Sequence of chain 21.B:
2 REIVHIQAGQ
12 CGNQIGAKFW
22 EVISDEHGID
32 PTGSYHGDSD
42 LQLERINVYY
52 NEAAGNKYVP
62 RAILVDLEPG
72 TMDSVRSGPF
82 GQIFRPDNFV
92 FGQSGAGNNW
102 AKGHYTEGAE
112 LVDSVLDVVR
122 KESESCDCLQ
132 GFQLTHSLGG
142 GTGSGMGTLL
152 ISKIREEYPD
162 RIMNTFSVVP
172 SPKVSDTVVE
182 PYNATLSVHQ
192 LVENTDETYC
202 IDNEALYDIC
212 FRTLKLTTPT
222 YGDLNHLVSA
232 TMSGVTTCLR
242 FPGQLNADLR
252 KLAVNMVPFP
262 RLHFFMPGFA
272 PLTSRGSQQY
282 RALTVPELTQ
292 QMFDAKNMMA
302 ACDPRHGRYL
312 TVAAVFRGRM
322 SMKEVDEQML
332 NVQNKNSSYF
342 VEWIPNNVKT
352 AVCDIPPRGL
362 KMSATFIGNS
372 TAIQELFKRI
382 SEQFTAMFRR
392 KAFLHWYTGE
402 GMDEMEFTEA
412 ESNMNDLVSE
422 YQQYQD

The small molecule below binds the protein below.
Small molecule (SMILES): CC(=O)O[C@H]1C(=O)[C@@]2(C)[C@H]([C@H](OC(=O)c3ccccc3)[C@]3(O)C[C@H](OC(=O)[C@H](O)[C@@H](NC(=O)c4ccccc4)c4ccccc4)C(C)=C1C3(C)C)[C@]1(OC(C)=O)CO[C@@H]1C[C@@H]2O

Binding-site contacts:
Ligand atom O06 contacts residue THR274 of chain 21.B at 2.7 Å (h-bond).
Ligand atom C15 contacts residue THR274 of chain 21.B at 3.7 Å.
Ligand atom C08 contacts residue HIS227 of chain 21.B at 3.4 Å.
Ligand atom C36 contacts residue HIS227 of chain 21.B at 3.2 Å.
Ligand atom C16 contacts residue THR274 of chain 21.B at 3.4 Å.
Ligand atom C42 contacts residue VAL23 of chain 21.B at 3.5 Å (hydrophobic).
Ligand atom O06 contacts residue PRO272 of chain 21.B at 3.4 Å (h-bond).
Ligand atom C41 contacts residue SER234 of chain 21.B at 3.5 Å.
Ligand atom C39 contacts residue SER234 of chain 21.B at 3.8 Å.
Ligand atom C40 contacts residue ALA231 of chain 21.B at 3.4 Å (hydrophobic).
Ligand atom O13 contacts residue GLY360 of chain 21.B at 3.6 Å.
Ligand atom C41 contacts residue VAL23 of chain 21.B at 3.7 Å (hydrophobic).
Ligand atom C06 contacts residue HIS227 of chain 21.B at 3.6 Å.
Ligand atom C32 contacts residue VAL23 of chain 21.B at 3.5 Å (hydrophobic).
Ligand atom C19 contacts residue THR274 of chain 21.B at 3.0 Å.
Ligand atom O13 contacts residue PRO358 of chain 21.B at 3.2 Å.
Ligand atom C15 contacts residue PRO272 of chain 21.B at 3.1 Å (hydrophobic).
Ligand atom C37 contacts residue PRO358 of chain 21.B at 3.7 Å (hydrophobic).
Ligand atom C39 contacts residue ALA231 of chain 21.B at 3.3 Å (hydrophobic).
Ligand atom C33 contacts residue VAL23 of chain 21.B at 3.6 Å (hydrophobic).
Ligand atom C08 contacts residue LEU228 of chain 21.B at 3.8 Å (hydrophobic).
Ligand atom C40 contacts residue SER234 of chain 21.B at 3.0 Å.
Ligand atom O12 contacts residue GLY360 of chain 21.B at 3.5 Å (h-bond).
Ligand atom C41 contacts residue GLU27 of chain 21.B at 3.1 Å.
Ligand atom O14 contacts residue HIS227 of chain 21.B at 2.9 Å.
Ligand atom C38 contacts residue PRO358 of chain 21.B at 3.5 Å (hydrophobic).
Ligand atom O08 contacts residue ARG276 of chain 21.B at 3.7 Å.
Ligand atom C09 contacts residue HIS227 of chain 21.B at 3.8 Å.
Ligand atom C07 contacts residue LEU228 of chain 21.B at 3.6 Å (hydrophobic).
Ligand atom C40 contacts residue GLU27 of chain 21.B at 3.4 Å.
Ligand atom C33 contacts residue ASP26 of chain 21.B at 3.7 Å.
Ligand atom C28 contacts residue PRO358 of chain 21.B at 3.6 Å (hydrophobic).
Ligand atom C07 contacts residue HIS227 of chain 21.B at 3.2 Å.
Ligand atom C39 contacts residue PHE270 of chain 21.B at 3.4 Å (hydrophobic).
Ligand atom C39 contacts residue PRO358 of chain 21.B at 3.8 Å (hydrophobic).
Ligand atom O13 contacts residue ARG359 of chain 21.B at 3.2 Å (salt-bridge).
Ligand atom C14 contacts residue THR274 of chain 21.B at 3.3 Å.
Ligand atom C38 contacts residue PHE270 of chain 21.B at 3.6 Å (hydrophobic).
Ligand atom O06 contacts residue LEU273 of chain 21.B at 3.5 Å.
Ligand atom C19 contacts residue ARG276 of chain 21.B at 3.7 Å.